Binding-site contacts:
Ligand atom CAZ contacts residue VAL194 of chain 3.A at 3.9 Å (hydrophobic).
Ligand atom OAC contacts residue PHE236 of chain 3.A at 3.5 Å.
Ligand atom CAM contacts residue TYR157 of chain 3.A at 3.8 Å (hydrophobic).
Ligand atom CBA contacts residue TYR110 of chain 3.A at 3.4 Å (hydrophobic).
Ligand atom NAT contacts residue TYR157 of chain 3.A at 3.4 Å.
Ligand atom CAE contacts residue TYR110 of chain 3.A at 3.8 Å (hydrophobic).
Ligand atom NBC contacts residue PHE236 of chain 3.A at 3.7 Å.
Ligand atom CAJ contacts residue LEU132 of chain 3.A at 3.3 Å (hydrophobic).
Ligand atom CAA contacts residue ILE181 of chain 3.A at 3.8 Å (hydrophobic).
Ligand atom CAL contacts residue VAL194 of chain 3.A at 3.8 Å (hydrophobic).
Ligand atom CBB contacts residue MET130 of chain 3.A at 3.7 Å (hydrophobic).
Ligand atom CAX contacts residue PHE236 of chain 3.A at 3.3 Å (hydrophobic).
Ligand atom CAH contacts residue TYR110 of chain 3.A at 3.6 Å (hydrophobic).
Ligand atom CAA contacts residue PRO179 of chain 3.A at 3.3 Å (hydrophobic).
Ligand atom CAD contacts residue ILE192 of chain 3.A at 3.4 Å (hydrophobic).
Ligand atom NAT contacts residue ILE192 of chain 3.A at 3.8 Å.
Ligand atom NAU contacts residue LYS111 of chain 3.A at 3.5 Å (salt-bridge).
Ligand atom OAV contacts residue ILE192 of chain 3.A at 3.1 Å.
Ligand atom CAN contacts residue ILE108 of chain 3.A at 3.7 Å (hydrophobic).
Ligand atom CAJ contacts residue VAL194 of chain 3.A at 3.6 Å (hydrophobic).
Ligand atom CAG contacts residue TYR110 of chain 3.A at 3.7 Å (hydrophobic).
Ligand atom CAA contacts residue ILE155 of chain 3.A at 3.8 Å (hydrophobic).
Ligand atom CAA contacts residue SER180 of chain 3.A at 3.6 Å.
Ligand atom CAE contacts residue SER204 of chain 3.A at 3.4 Å.
Ligand atom CAB contacts residue TYR203 of chain 3.A at 3.6 Å (hydrophobic).
Ligand atom CAI contacts residue TYR157 of chain 3.A at 3.6 Å (hydrophobic).
Ligand atom CAY contacts residue VAL194 of chain 3.A at 3.8 Å (hydrophobic).
Ligand atom CAL contacts residue MET130 of chain 3.A at 3.2 Å (hydrophobic).
Ligand atom CAF contacts residue LYS111 of chain 3.A at 3.6 Å.
Ligand atom OAC contacts residue THR109 of chain 3.A at 3.8 Å.
Ligand atom NBD contacts residue TYR110 of chain 3.A at 3.4 Å.
Ligand atom OAC contacts residue TYR110 of chain 3.A at 3.6 Å.
Ligand atom CAX contacts residue TYR110 of chain 3.A at 3.6 Å (hydrophobic).
Ligand atom CAK contacts residue TYR157 of chain 3.A at 3.6 Å (hydrophobic).
Ligand atom CAL contacts residue LEU132 of chain 3.A at 3.9 Å (hydrophobic).
Ligand atom NBD contacts residue PHE236 of chain 3.A at 3.6 Å.
Ligand atom CAO contacts residue PHE236 of chain 3.A at 3.7 Å (hydrophobic).
Ligand atom CAS contacts residue TYR203 of chain 3.A at 3.7 Å (hydrophobic).
Ligand atom CAR contacts residue TYR203 of chain 3.A at 3.7 Å (hydrophobic).
Ligand atom CAQ contacts residue PHE236 of chain 3.A at 3.5 Å (hydrophobic).

The small molecule below binds the protein below.
Small molecule (SMILES): CCO/N=C/c1ccc(OCC[C@@H](C)CCN2CCN(c3ccncc3)C2=O)cc1

Sequence of chain 3.C:
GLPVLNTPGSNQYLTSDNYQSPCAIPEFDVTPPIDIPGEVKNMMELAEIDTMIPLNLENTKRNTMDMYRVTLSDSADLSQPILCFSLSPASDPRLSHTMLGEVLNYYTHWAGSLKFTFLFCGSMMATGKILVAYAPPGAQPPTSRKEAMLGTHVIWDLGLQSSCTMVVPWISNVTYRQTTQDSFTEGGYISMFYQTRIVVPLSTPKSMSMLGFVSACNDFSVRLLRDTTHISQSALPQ

Sequence of chain 3.A:
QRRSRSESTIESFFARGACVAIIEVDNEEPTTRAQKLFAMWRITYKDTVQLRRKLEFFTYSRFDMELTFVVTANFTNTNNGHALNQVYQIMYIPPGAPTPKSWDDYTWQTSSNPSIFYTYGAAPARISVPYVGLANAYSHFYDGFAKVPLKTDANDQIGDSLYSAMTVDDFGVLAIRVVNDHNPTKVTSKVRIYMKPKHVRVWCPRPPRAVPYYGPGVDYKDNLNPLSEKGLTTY